Sequence of chain 1.A:
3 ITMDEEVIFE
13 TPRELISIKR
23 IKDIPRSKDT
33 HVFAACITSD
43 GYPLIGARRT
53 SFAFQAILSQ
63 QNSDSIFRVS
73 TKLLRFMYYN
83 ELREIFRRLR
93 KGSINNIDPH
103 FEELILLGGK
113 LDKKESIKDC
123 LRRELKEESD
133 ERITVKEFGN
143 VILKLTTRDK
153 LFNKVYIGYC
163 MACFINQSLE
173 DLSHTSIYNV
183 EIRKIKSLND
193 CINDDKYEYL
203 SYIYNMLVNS

A small-molecule ligand and the protein it binds are described below.
Small molecule (SMILES): C[n+]1cn([C@@H]2O[C@H](CO[P](=O)(O)OP(=O)(O)O)[C@@H](O)[C@H]2O)c2nc(N)[nH]c(=O)c21

Binding-site contacts:
Ligand atom N9 contacts residue PHE54 of chain 1.A at 3.5 Å.
Ligand atom C2 contacts residue ASP151 of chain 1.A at 3.3 Å.
Ligand atom C5 contacts residue PHE54 of chain 1.A at 3.5 Å (hydrophobic).
Ligand atom C6 contacts residue PHE54 of chain 1.A at 3.6 Å (hydrophobic).
Ligand atom O6 contacts residue PHE54 of chain 1.A at 3.7 Å.
Ligand atom O1B contacts residue ARG50 of chain 1.A at 3.1 Å (salt-bridge).
Ligand atom O2' contacts residue PHE35 of chain 1.A at 3.7 Å.
Ligand atom C2 contacts residue GLU16 of chain 1.A at 3.8 Å.
Ligand atom O2A contacts residue HIS33 of chain 1.A at 2.8 Å.
Ligand atom C4 contacts residue PHE54 of chain 1.A at 3.4 Å (hydrophobic).
Ligand atom CM7 contacts residue GLN57 of chain 1.A at 3.5 Å.
Ligand atom O3B contacts residue GLN57 of chain 1.A at 3.7 Å.
Ligand atom C2 contacts residue PHE54 of chain 1.A at 3.6 Å (hydrophobic).
Ligand atom N7 contacts residue PHE54 of chain 1.A at 3.6 Å.
Ligand atom C5 contacts residue TYR158 of chain 1.A at 3.5 Å (hydrophobic).
Ligand atom O6 contacts residue ASP151 of chain 1.A at 3.8 Å.
Ligand atom O3A contacts residue HIS33 of chain 1.A at 3.7 Å.
Ligand atom O6 contacts residue PHE154 of chain 1.A at 3.7 Å.
Ligand atom O6 contacts residue TYR158 of chain 1.A at 3.3 Å (h-bond).
Ligand atom PB contacts residue ARG50 of chain 1.A at 3.7 Å.
Ligand atom C5' contacts residue HIS33 of chain 1.A at 3.5 Å.
Ligand atom O3B contacts residue ARG50 of chain 1.A at 3.2 Å (salt-bridge).
Ligand atom C8 contacts residue PHE54 of chain 1.A at 3.6 Å (hydrophobic).
Ligand atom C1' contacts residue PHE54 of chain 1.A at 3.8 Å (hydrophobic).
Ligand atom N1 contacts residue PHE54 of chain 1.A at 3.6 Å.
Ligand atom N1 contacts residue ASP151 of chain 1.A at 2.6 Å (salt-bridge).
Ligand atom N3 contacts residue PHE54 of chain 1.A at 3.4 Å.
Ligand atom O3A contacts residue LYS112 of chain 1.A at 3.8 Å.
Ligand atom C3' contacts residue TYR158 of chain 1.A at 3.8 Å (hydrophobic).
Ligand atom PA contacts residue HIS33 of chain 1.A at 3.7 Å.
Ligand atom N2 contacts residue GLU16 of chain 1.A at 2.7 Å (salt-bridge).
Ligand atom C6 contacts residue ASP151 of chain 1.A at 3.7 Å.
Ligand atom C2' contacts residue TYR158 of chain 1.A at 3.6 Å (hydrophobic).
Ligand atom O3' contacts residue TYR158 of chain 1.A at 3.7 Å.
Ligand atom CM7 contacts residue TYR158 of chain 1.A at 3.7 Å (hydrophobic).
Ligand atom C4 contacts residue TYR158 of chain 1.A at 3.8 Å (hydrophobic).
Ligand atom N2 contacts residue ASP151 of chain 1.A at 3.2 Å (salt-bridge).
Ligand atom C6 contacts residue TYR158 of chain 1.A at 3.4 Å (hydrophobic).
Ligand atom N7 contacts residue TYR158 of chain 1.A at 3.6 Å.
Ligand atom N1 contacts residue TYR158 of chain 1.A at 3.9 Å.